This small molecule binds to this protein.
Small molecule (SMILES): CC(C)C[C@H](N)C(=O)O

Sequence of chain 1.I:
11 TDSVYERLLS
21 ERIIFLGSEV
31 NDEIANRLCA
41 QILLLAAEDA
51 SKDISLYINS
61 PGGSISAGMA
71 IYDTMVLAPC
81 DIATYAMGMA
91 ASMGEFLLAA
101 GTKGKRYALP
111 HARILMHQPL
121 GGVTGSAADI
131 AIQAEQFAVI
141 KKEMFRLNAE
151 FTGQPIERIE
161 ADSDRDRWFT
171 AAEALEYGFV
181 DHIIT

Binding-site contacts:
Ligand atom CB contacts residue S0R1 of chain 1.JA at 3.6 Å.
Ligand atom OXT contacts residue SER92 of chain 1.I at 2.7 Å.
Ligand atom CA contacts residue S0R1 of chain 1.JA at 2.4 Å.
Ligand atom C contacts residue HIS117 of chain 1.I at 4.0 Å.
Ligand atom OXT contacts residue GLY63 of chain 1.I at 2.9 Å (h-bond).
Ligand atom CG contacts residue MET93 of chain 1.I at 4.4 Å (hydrophobic).
Ligand atom O contacts residue LEU120 of chain 1.I at 3.5 Å.
Ligand atom CG contacts residue ILE65 of chain 1.I at 4.3 Å (hydrophobic).
Ligand atom CD1 contacts residue SER92 of chain 1.I at 4.1 Å.
Ligand atom CA contacts residue HIS117 of chain 1.I at 4.3 Å.
Ligand atom O contacts residue S0R1 of chain 1.JA at 3.5 Å.
Ligand atom C contacts residue SER92 of chain 1.I at 3.1 Å.
Ligand atom C contacts residue GLY63 of chain 1.I at 3.7 Å.
Ligand atom CD2 contacts residue SER92 of chain 1.I at 4.4 Å.
Ligand atom CA contacts residue GLY63 of chain 1.I at 3.9 Å.
Ligand atom C contacts residue MET93 of chain 1.I at 4.2 Å (hydrophobic).
Ligand atom CD2 contacts residue PRO119 of chain 1.I at 4.2 Å (hydrophobic).
Ligand atom CD2 contacts residue HIS117 of chain 1.I at 3.5 Å.
Ligand atom CD2 contacts residue GLN118 of chain 1.I at 4.0 Å.
Ligand atom OXT contacts residue GLY62 of chain 1.I at 3.3 Å.
Ligand atom CB contacts residue SER92 of chain 1.I at 3.6 Å.
Ligand atom O contacts residue HIS117 of chain 1.I at 3.4 Å.
Ligand atom OXT contacts residue S0R1 of chain 1.JA at 4.1 Å.
Ligand atom CG contacts residue MET144 of chain 1.I at 4.3 Å (hydrophobic).
Ligand atom O contacts residue SER92 of chain 1.I at 3.4 Å (h-bond).
Ligand atom CD1 contacts residue MET93 of chain 1.I at 3.8 Å (hydrophobic).
Ligand atom CB contacts residue ILE65 of chain 1.I at 4.5 Å (hydrophobic).
Ligand atom C contacts residue S0R1 of chain 1.JA at 3.2 Å.
Ligand atom CD1 contacts residue PHE96 of chain 1.I at 4.4 Å (hydrophobic).
Ligand atom O contacts residue GLY63 of chain 1.I at 4.4 Å.
Ligand atom N contacts residue GLY63 of chain 1.I at 3.1 Å (h-bond).
Ligand atom N contacts residue S0R1 of chain 1.JA at 1.3 Å.
Ligand atom N contacts residue ILE65 of chain 1.I at 3.7 Å.
Ligand atom CG contacts residue S0R1 of chain 1.JA at 4.3 Å.
Ligand atom OXT contacts residue MET93 of chain 1.I at 3.4 Å (h-bond).
Ligand atom CA contacts residue SER92 of chain 1.I at 3.9 Å.
Ligand atom CG contacts residue SER92 of chain 1.I at 4.4 Å.
Ligand atom CB contacts residue GLY63 of chain 1.I at 4.1 Å.
Ligand atom CB contacts residue MET93 of chain 1.I at 3.5 Å (hydrophobic).
Ligand atom CD1 contacts residue MET144 of chain 1.I at 3.2 Å (hydrophobic).